Binding-site contacts:
Ligand atom C6 contacts residue GLU110 of chain 1.R at 3.3 Å.
Ligand atom C5 contacts residue GLU110 of chain 1.R at 2.9 Å.
Ligand atom C4 contacts residue GLU110 of chain 1.R at 4.4 Å.
Ligand atom C5 contacts residue ASN107 of chain 1.R at 3.7 Å.
Ligand atom O5 contacts residue GLU110 of chain 1.R at 2.9 Å (salt-bridge).
Ligand atom C4 contacts residue ASN107 of chain 1.R at 4.2 Å.
Ligand atom C1 contacts residue ASN107 of chain 1.R at 1.4 Å.
Ligand atom C3 contacts residue ASN107 of chain 1.R at 3.7 Å.
Ligand atom C8 contacts residue SER109 of chain 1.R at 4.1 Å.
Ligand atom C1 contacts residue GLU110 of chain 1.R at 3.5 Å.
Ligand atom O6 contacts residue GLU110 of chain 1.R at 4.5 Å.
Ligand atom O7 contacts residue ASN107 of chain 1.R at 3.2 Å (h-bond).
Ligand atom O5 contacts residue ASN107 of chain 1.R at 2.4 Å (h-bond).
Ligand atom C7 contacts residue ASN107 of chain 1.R at 3.2 Å.
Ligand atom N2 contacts residue ASN107 of chain 1.R at 2.8 Å (h-bond).
Ligand atom C8 contacts residue ASN107 of chain 1.R at 4.0 Å.
Ligand atom C2 contacts residue ASN107 of chain 1.R at 2.4 Å.

The protein below binds the small molecule below.
Small molecule (SMILES): CC(=O)N[C@@H]1[C@@H](O)[C@H](O)[C@@H](CO)O[C@H]1O

Sequence of chain 1.R:
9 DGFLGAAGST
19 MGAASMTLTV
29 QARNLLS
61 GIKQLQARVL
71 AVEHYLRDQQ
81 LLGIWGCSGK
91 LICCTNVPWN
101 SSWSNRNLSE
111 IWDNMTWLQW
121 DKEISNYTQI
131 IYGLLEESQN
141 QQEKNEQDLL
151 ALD